The small molecule below binds the protein below.
Small molecule (SMILES): CC[C@H](C)[C@H](N)C(=O)N[C@@H](CO)C(=O)N[C@@H](CCC(=O)O)C(=O)N[C@H](C=O)C(C)C

Sequence of chain 28.E:
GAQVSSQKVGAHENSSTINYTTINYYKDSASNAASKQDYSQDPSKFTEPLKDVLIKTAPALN

Binding-site contacts:
Ligand atom CB contacts residue ALA2 of chain 28.E at 3.3 Å (hydrophobic).
Ligand atom CG1 contacts residue GLN3 of chain 28.E at 3.3 Å.
Ligand atom CB contacts residue GLN3 of chain 28.E at 4.0 Å.
Ligand atom CG2 contacts residue ALA2 of chain 28.E at 4.0 Å (hydrophobic).
Ligand atom CA contacts residue ALA2 of chain 28.E at 3.3 Å (hydrophobic).
Ligand atom O contacts residue VAL4 of chain 28.E at 3.2 Å (h-bond).
Ligand atom OE1 contacts residue VAL4 of chain 28.E at 3.6 Å.
Ligand atom CG2 contacts residue VAL4 of chain 28.E at 3.4 Å (hydrophobic).
Ligand atom C contacts residue ALA2 of chain 28.E at 4.0 Å (hydrophobic).
Ligand atom OE1 contacts residue ASN25 of chain 28.E at 4.2 Å.
Ligand atom CB contacts residue ALA2 of chain 28.E at 4.4 Å (hydrophobic).
Ligand atom CA contacts residue VAL4 of chain 28.E at 4.1 Å (hydrophobic).
Ligand atom CA contacts residue ALA2 of chain 28.E at 3.9 Å (hydrophobic).
Ligand atom C contacts residue GLN3 of chain 28.E at 3.9 Å.
Ligand atom CG contacts residue VAL4 of chain 28.E at 4.4 Å (hydrophobic).
Ligand atom O contacts residue ALA2 of chain 28.E at 4.0 Å.
Ligand atom N contacts residue VAL4 of chain 28.E at 4.3 Å.
Ligand atom C contacts residue ALA2 of chain 28.E at 3.5 Å (hydrophobic).
Ligand atom CG1 contacts residue ALA2 of chain 28.E at 4.5 Å (hydrophobic).
Ligand atom N contacts residue GLN3 of chain 28.E at 4.5 Å.
Ligand atom CB contacts residue VAL4 of chain 28.E at 4.0 Å (hydrophobic).
Ligand atom O contacts residue GLN3 of chain 28.E at 2.9 Å (h-bond).
Ligand atom N contacts residue ALA2 of chain 28.E at 2.8 Å (h-bond).
Ligand atom O contacts residue VAL4 of chain 28.E at 4.4 Å.
Ligand atom CG2 contacts residue SER5 of chain 28.E at 3.4 Å.
Ligand atom CD contacts residue VAL4 of chain 28.E at 3.6 Å (hydrophobic).
Ligand atom C contacts residue VAL4 of chain 28.E at 3.5 Å (hydrophobic).
Ligand atom CG2 contacts residue GLN3 of chain 28.E at 3.5 Å.
Ligand atom C contacts residue VAL4 of chain 28.E at 4.0 Å (hydrophobic).
Ligand atom CA contacts residue VAL4 of chain 28.E at 3.3 Å (hydrophobic).
Ligand atom CB contacts residue GLN3 of chain 28.E at 3.7 Å.
Ligand atom CB contacts residue VAL4 of chain 28.E at 4.4 Å (hydrophobic).
Ligand atom CA contacts residue GLN3 of chain 28.E at 4.5 Å.
Ligand atom OG contacts residue GLN3 of chain 28.E at 3.3 Å (h-bond).
Ligand atom N contacts residue VAL4 of chain 28.E at 3.1 Å (h-bond).
Ligand atom OE2 contacts residue VAL4 of chain 28.E at 3.7 Å.